Binding-site contacts:
Ligand atom C1 contacts residue THR17 of chain 1.E at 4.3 Å.
Ligand atom C7 contacts residue THR17 of chain 1.E at 3.8 Å.
Ligand atom C3 contacts residue ASN15 of chain 1.E at 3.9 Å.
Ligand atom C4 contacts residue ASN15 of chain 1.E at 4.3 Å.
Ligand atom C7 contacts residue ASN15 of chain 1.E at 3.6 Å.
Ligand atom C2 contacts residue THR17 of chain 1.E at 3.4 Å.
Ligand atom C2 contacts residue ASN15 of chain 1.E at 2.5 Å.
Ligand atom C8 contacts residue THR17 of chain 1.E at 3.9 Å.
Ligand atom O7 contacts residue ASN15 of chain 1.E at 3.9 Å.
Ligand atom O5 contacts residue ASN15 of chain 1.E at 2.4 Å (h-bond).
Ligand atom N2 contacts residue THR17 of chain 1.E at 2.8 Å (h-bond).
Ligand atom N2 contacts residue ASN15 of chain 1.E at 3.0 Å (h-bond).
Ligand atom C1 contacts residue ASN15 of chain 1.E at 1.4 Å.
Ligand atom C5 contacts residue ASN15 of chain 1.E at 3.7 Å.
Ligand atom O3 contacts residue THR17 of chain 1.E at 4.3 Å.
Ligand atom C3 contacts residue THR17 of chain 1.E at 4.5 Å.

This protein binds this small molecule.
Small molecule (SMILES): CC(=O)N[C@@H]1[C@@H](O)[C@H](O)[C@@H](CO)O[C@H]1O

Sequence of chain 1.E:
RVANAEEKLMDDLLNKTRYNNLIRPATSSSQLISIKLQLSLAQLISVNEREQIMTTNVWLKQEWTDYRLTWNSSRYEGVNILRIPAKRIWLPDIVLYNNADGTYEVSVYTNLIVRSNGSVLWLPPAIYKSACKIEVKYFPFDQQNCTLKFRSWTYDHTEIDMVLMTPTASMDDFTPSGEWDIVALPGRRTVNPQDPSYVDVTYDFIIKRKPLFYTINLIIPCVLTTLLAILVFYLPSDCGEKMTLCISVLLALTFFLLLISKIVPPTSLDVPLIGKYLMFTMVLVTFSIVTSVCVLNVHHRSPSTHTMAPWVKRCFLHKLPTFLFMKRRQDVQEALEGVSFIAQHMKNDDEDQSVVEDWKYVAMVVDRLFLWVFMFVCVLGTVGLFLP